Sequence of chain 1.C:
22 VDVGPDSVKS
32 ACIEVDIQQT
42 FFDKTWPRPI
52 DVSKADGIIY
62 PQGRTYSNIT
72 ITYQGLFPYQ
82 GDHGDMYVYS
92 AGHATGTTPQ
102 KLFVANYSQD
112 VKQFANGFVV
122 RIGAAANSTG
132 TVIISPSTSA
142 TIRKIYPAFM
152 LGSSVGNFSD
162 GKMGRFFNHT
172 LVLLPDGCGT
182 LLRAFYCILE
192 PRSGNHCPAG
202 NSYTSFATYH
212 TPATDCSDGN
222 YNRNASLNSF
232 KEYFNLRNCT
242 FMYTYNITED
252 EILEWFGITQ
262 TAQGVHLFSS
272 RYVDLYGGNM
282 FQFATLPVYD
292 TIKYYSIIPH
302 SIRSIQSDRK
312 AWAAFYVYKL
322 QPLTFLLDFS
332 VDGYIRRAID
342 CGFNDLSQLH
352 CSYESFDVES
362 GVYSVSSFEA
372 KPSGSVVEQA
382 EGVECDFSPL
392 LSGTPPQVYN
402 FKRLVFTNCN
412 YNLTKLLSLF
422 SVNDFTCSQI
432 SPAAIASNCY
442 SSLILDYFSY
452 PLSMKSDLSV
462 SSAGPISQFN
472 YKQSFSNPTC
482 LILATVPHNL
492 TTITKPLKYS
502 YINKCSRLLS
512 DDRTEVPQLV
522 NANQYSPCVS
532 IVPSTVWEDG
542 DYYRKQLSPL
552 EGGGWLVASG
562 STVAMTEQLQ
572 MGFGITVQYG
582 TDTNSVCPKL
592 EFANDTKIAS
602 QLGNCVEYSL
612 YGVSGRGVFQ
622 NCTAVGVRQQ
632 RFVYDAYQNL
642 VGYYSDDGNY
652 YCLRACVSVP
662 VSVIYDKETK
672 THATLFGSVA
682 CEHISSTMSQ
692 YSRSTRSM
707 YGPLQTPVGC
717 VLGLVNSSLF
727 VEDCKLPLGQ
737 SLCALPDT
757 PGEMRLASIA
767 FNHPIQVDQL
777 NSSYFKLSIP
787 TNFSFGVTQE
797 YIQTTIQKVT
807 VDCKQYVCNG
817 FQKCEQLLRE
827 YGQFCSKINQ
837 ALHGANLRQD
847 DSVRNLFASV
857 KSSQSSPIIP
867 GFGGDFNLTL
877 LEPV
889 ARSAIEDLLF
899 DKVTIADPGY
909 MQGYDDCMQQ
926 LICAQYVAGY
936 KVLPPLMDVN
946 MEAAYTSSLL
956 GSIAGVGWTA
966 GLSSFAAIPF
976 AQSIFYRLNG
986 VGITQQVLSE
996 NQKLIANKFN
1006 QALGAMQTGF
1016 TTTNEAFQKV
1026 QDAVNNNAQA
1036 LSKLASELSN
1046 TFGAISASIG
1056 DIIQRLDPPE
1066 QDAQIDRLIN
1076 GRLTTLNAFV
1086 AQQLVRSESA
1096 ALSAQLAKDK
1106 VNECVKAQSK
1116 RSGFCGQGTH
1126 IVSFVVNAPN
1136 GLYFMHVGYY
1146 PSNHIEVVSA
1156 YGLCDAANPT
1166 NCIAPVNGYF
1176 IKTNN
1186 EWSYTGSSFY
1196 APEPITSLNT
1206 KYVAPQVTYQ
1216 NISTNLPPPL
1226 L

Sequence of chain 1.A:
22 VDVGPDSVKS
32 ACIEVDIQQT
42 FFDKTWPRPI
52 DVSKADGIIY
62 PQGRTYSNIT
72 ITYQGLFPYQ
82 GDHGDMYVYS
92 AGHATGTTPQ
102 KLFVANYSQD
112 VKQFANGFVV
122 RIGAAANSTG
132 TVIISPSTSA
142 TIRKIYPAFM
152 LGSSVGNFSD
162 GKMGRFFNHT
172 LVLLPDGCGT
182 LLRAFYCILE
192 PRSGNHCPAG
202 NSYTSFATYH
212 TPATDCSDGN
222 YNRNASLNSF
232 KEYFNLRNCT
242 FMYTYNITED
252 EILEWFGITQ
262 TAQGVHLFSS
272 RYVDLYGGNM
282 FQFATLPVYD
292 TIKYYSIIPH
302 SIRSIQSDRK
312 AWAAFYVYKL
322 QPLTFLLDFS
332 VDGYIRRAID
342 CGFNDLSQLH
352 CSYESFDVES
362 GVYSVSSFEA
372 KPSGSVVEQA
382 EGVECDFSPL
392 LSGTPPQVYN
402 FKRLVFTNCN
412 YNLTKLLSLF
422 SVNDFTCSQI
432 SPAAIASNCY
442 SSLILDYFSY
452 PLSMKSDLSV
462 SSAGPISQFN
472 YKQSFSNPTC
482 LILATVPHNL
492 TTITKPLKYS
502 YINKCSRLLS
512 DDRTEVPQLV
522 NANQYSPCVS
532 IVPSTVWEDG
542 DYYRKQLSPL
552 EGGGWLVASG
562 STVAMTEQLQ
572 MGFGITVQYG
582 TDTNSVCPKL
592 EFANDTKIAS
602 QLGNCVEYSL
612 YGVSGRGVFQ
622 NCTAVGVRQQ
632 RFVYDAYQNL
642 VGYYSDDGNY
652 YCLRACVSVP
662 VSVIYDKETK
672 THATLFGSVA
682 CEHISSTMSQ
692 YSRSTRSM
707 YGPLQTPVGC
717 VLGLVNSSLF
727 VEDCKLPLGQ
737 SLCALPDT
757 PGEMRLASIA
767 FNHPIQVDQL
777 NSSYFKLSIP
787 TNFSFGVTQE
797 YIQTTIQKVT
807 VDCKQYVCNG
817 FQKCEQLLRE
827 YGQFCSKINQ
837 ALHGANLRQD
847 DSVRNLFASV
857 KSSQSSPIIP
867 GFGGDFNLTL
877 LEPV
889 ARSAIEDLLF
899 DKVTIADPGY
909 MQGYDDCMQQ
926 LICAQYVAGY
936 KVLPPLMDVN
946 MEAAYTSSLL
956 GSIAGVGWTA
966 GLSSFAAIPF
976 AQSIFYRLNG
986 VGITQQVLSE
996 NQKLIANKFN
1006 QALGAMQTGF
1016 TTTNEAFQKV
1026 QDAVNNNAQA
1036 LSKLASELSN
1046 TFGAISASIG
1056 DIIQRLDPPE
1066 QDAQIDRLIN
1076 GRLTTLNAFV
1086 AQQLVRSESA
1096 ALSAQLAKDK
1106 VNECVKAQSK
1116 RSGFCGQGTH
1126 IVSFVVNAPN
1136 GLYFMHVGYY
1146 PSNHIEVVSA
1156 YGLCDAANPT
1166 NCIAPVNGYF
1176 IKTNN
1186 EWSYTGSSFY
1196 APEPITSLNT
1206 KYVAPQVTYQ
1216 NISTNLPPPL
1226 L

This small molecule binds to this protein.
Small molecule (SMILES): CC(=O)N[C@@H]1[C@@H](O)[C@H](O)[C@@H](CO)O[C@H]1O

Binding-site contacts:
Ligand atom C8 contacts residue VAL530 of chain 1.C at 4.5 Å (hydrophobic).
Ligand atom C1 contacts residue ASN169 of chain 1.A at 1.4 Å.
Ligand atom O4 contacts residue LYS546 of chain 1.C at 3.5 Å.
Ligand atom O7 contacts residue ASN169 of chain 1.A at 3.0 Å (h-bond).
Ligand atom O6 contacts residue LYS546 of chain 1.C at 4.0 Å.
Ligand atom C2 contacts residue ASN169 of chain 1.A at 2.5 Å.
Ligand atom O3 contacts residue SER531 of chain 1.C at 3.3 Å (h-bond).
Ligand atom C6 contacts residue PHE168 of chain 1.A at 3.7 Å (hydrophobic).
Ligand atom C3 contacts residue LYS546 of chain 1.C at 3.9 Å.
Ligand atom C8 contacts residue ASN169 of chain 1.A at 4.4 Å.
Ligand atom C7 contacts residue SER531 of chain 1.C at 4.0 Å.
Ligand atom C3 contacts residue SER531 of chain 1.C at 3.3 Å.
Ligand atom N2 contacts residue SER531 of chain 1.C at 3.0 Å (h-bond).
Ligand atom C2 contacts residue SER531 of chain 1.C at 3.7 Å.
Ligand atom N2 contacts residue ASN169 of chain 1.A at 2.9 Å (h-bond).
Ligand atom C4 contacts residue LYS546 of chain 1.C at 4.0 Å.
Ligand atom O5 contacts residue PHE168 of chain 1.A at 4.1 Å.
Ligand atom O6 contacts residue PHE168 of chain 1.A at 3.9 Å.
Ligand atom C7 contacts residue ASN169 of chain 1.A at 3.2 Å.
Ligand atom O5 contacts residue LYS546 of chain 1.C at 4.2 Å.
Ligand atom C5 contacts residue ASN169 of chain 1.A at 3.7 Å.
Ligand atom C5 contacts residue LYS546 of chain 1.C at 3.4 Å.
Ligand atom O5 contacts residue ASN169 of chain 1.A at 2.4 Å (h-bond).
Ligand atom C1 contacts residue LYS546 of chain 1.C at 4.1 Å.
Ligand atom C4 contacts residue ASN169 of chain 1.A at 4.2 Å.
Ligand atom C6 contacts residue LYS546 of chain 1.C at 4.3 Å.
Ligand atom C3 contacts residue ASN169 of chain 1.A at 3.8 Å.
Ligand atom C8 contacts residue SER531 of chain 1.C at 3.9 Å.